A protein and the small-molecule ligand that binds it are described below.
Small molecule (SMILES): CC(=O)N[C@@H]1[C@@H](O)[C@H](O)[C@@H](CO)O[C@H]1O

Sequence of chain 2.A:
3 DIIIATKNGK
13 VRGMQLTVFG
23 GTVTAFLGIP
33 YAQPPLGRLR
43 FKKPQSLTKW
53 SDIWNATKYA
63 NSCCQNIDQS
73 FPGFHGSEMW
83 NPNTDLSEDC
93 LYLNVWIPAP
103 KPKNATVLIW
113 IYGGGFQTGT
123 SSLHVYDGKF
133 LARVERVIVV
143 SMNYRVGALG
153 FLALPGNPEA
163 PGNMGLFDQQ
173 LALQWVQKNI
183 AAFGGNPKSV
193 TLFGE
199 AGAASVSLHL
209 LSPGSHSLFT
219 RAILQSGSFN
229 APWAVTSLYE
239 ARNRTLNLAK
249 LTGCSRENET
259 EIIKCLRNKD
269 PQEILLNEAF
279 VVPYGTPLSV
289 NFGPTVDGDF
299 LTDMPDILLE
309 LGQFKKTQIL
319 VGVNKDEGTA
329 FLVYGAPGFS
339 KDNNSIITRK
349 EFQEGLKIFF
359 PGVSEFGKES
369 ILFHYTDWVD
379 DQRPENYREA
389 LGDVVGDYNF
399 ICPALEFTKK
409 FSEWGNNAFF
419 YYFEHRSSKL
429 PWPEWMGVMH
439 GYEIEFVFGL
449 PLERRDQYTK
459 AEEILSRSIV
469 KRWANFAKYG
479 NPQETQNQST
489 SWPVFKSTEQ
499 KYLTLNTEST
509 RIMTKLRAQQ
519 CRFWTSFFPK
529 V

Binding-site contacts:
Ligand atom N2 contacts residue ASN256 of chain 2.A at 3.1 Å (h-bond).
Ligand atom C2 contacts residue ASN256 of chain 2.A at 2.6 Å.
Ligand atom C1 contacts residue ASN256 of chain 2.A at 1.4 Å.
Ligand atom C4 contacts residue ASN256 of chain 2.A at 4.3 Å.
Ligand atom C7 contacts residue ASN256 of chain 2.A at 3.8 Å.
Ligand atom C5 contacts residue ASN256 of chain 2.A at 3.6 Å.
Ligand atom C6 contacts residue THR258 of chain 2.A at 4.4 Å.
Ligand atom O5 contacts residue ASN256 of chain 2.A at 2.4 Å (h-bond).
Ligand atom C5 contacts residue THR258 of chain 2.A at 4.4 Å.
Ligand atom O5 contacts residue GLU259 of chain 2.A at 4.3 Å.
Ligand atom C3 contacts residue ASN256 of chain 2.A at 3.9 Å.
Ligand atom O7 contacts residue ASN256 of chain 2.A at 3.8 Å.